Binding-site contacts:
Ligand atom O5' contacts residue FDA1 of chain 1.R at 2.9 Å (h-bond).
Ligand atom O1A contacts residue TYR209 of chain 1.D at 2.5 Å (h-bond).
Ligand atom O2 contacts residue THR180 of chain 1.D at 3.5 Å (h-bond).
Ligand atom C2 contacts residue PHE176 of chain 1.D at 3.5 Å (hydrophobic).
Ligand atom O2' contacts residue FDA1 of chain 1.R at 3.6 Å.
Ligand atom C5D contacts residue VAL195 of chain 1.D at 3.6 Å (hydrophobic).
Ligand atom C2D contacts residue TYR179 of chain 1.D at 3.5 Å (hydrophobic).
Ligand atom C1' contacts residue FDA1 of chain 1.R at 2.8 Å.
Ligand atom O2D contacts residue TRP184 of chain 1.D at 3.3 Å (h-bond).
Ligand atom O3B contacts residue ARG305 of chain 1.D at 3.0 Å (salt-bridge).
Ligand atom N1 contacts residue TYR179 of chain 1.D at 3.6 Å.
Ligand atom O1B contacts residue ARG305 of chain 1.D at 3.5 Å (salt-bridge).
Ligand atom C2' contacts residue FDA1 of chain 1.R at 3.1 Å.
Ligand atom O2B contacts residue TYR370 of chain 1.D at 2.7 Å (h-bond).
Ligand atom C2D contacts residue THR180 of chain 1.D at 3.6 Å.
Ligand atom PB contacts residue TYR370 of chain 1.D at 3.6 Å.
Ligand atom C4D contacts residue VAL195 of chain 1.D at 3.6 Å (hydrophobic).
Ligand atom N3 contacts residue PHE175 of chain 1.D at 3.0 Å (h-bond).
Ligand atom C6' contacts residue ARG305 of chain 1.D at 3.6 Å.
Ligand atom O6' contacts residue HIS109 of chain 1.D at 3.4 Å (h-bond).
Ligand atom O4' contacts residue PHE210 of chain 1.D at 3.0 Å.
Ligand atom O2 contacts residue PHE175 of chain 1.D at 3.4 Å (h-bond).
Ligand atom C2 contacts residue TYR179 of chain 1.D at 3.5 Å (hydrophobic).
Ligand atom O5' contacts residue ARG305 of chain 1.D at 3.4 Å (salt-bridge).
Ligand atom O4' contacts residue FDA1 of chain 1.R at 3.2 Å (h-bond).
Ligand atom C5' contacts residue ARG305 of chain 1.D at 3.1 Å.
Ligand atom O3' contacts residue PHE210 of chain 1.D at 3.5 Å.
Ligand atom O2 contacts residue PHE176 of chain 1.D at 3.0 Å.
Ligand atom O4 contacts residue ASN296 of chain 1.D at 3.2 Å (h-bond).
Ligand atom O2' contacts residue ASN372 of chain 1.D at 3.5 Å (h-bond).
Ligand atom O2 contacts residue TYR179 of chain 1.D at 3.5 Å.
Ligand atom O2A contacts residue ARG198 of chain 1.D at 2.8 Å (salt-bridge).
Ligand atom N3 contacts residue TYR179 of chain 1.D at 3.5 Å.
Ligand atom C4' contacts residue TYR209 of chain 1.D at 3.5 Å (hydrophobic).
Ligand atom O2D contacts residue THR180 of chain 1.D at 2.9 Å (h-bond).
Ligand atom O1B contacts residue TYR370 of chain 1.D at 3.6 Å (h-bond).
Ligand atom O3D contacts residue TRP184 of chain 1.D at 2.8 Å (h-bond).
Ligand atom O1B contacts residue TYR335 of chain 1.D at 2.7 Å (h-bond).
Ligand atom O2' contacts residue ARG198 of chain 1.D at 3.0 Å (salt-bridge).
Ligand atom O2B contacts residue ARG198 of chain 1.D at 3.6 Å (salt-bridge).

The small molecule below binds the protein below.
Small molecule (SMILES): O=c1ccn([C@@H]2O[C@H](CO[P](=O)(O)O[P](=O)(O)O[C@H]3O[C@H](CO)[C@H](O)[C@H](O)[C@H]3O)[C@@H](O)[C@H]2O)c(=O)[nH]1

Sequence of chain 1.D:
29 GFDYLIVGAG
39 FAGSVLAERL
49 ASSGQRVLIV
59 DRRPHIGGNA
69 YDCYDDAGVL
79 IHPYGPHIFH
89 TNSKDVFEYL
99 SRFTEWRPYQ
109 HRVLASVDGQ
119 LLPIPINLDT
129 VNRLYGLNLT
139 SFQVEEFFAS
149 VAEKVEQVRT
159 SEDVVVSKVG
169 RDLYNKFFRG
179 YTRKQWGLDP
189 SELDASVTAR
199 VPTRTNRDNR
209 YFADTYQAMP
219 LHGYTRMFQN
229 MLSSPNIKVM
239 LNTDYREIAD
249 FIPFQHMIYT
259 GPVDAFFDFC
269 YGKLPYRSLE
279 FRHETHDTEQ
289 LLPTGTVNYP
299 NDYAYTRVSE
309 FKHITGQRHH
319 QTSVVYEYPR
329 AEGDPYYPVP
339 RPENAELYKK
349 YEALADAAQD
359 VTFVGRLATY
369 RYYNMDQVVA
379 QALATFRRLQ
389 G